Sequence of chain 6.A:
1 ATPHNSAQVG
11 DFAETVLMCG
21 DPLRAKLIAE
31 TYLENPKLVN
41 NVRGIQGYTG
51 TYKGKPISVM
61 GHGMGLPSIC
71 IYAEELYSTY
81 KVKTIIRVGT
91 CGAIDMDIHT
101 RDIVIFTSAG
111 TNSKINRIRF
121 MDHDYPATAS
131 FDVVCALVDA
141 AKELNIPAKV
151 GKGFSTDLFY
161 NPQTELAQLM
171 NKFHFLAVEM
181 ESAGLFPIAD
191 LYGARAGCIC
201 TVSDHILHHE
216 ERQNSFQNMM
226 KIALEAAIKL

Binding-site contacts:
Ligand atom O3' contacts residue GLU181 of chain 3.A at 2.8 Å (salt-bridge).
Ligand atom C3' contacts residue MET180 of chain 3.A at 3.7 Å (hydrophobic).
Ligand atom C2 contacts residue PHE159 of chain 3.A at 3.6 Å (hydrophobic).
Ligand atom C4 contacts residue VAL178 of chain 3.A at 3.5 Å (hydrophobic).
Ligand atom O4' contacts residue THR90 of chain 3.A at 3.9 Å.
Ligand atom N7 contacts residue GLY92 of chain 3.A at 3.4 Å (h-bond).
Ligand atom C2 contacts residue VAL178 of chain 3.A at 3.8 Å (hydrophobic).
Ligand atom O3' contacts residue MET64 of chain 3.A at 3.8 Å.
Ligand atom C5 contacts residue GLY92 of chain 3.A at 3.6 Å.
Ligand atom C4' contacts residue ARG43 of chain 6.A at 3.6 Å.
Ligand atom C5' contacts residue MET180 of chain 3.A at 3.8 Å (hydrophobic).
Ligand atom C2 contacts residue MET180 of chain 3.A at 3.9 Å (hydrophobic).
Ligand atom N3 contacts residue GLU179 of chain 3.A at 3.7 Å.
Ligand atom C3' contacts residue GLU181 of chain 3.A at 3.5 Å.
Ligand atom N7 contacts residue VAL178 of chain 3.A at 3.9 Å.
Ligand atom N1 contacts residue PHE159 of chain 3.A at 3.9 Å.
Ligand atom N3 contacts residue VAL178 of chain 3.A at 3.8 Å.
Ligand atom N7 contacts residue CYS91 of chain 3.A at 3.2 Å.
Ligand atom C8 contacts residue CYS91 of chain 3.A at 3.4 Å (hydrophobic).
Ligand atom C8 contacts residue THR90 of chain 3.A at 3.3 Å.
Ligand atom O5' contacts residue ARG43 of chain 6.A at 3.9 Å.
Ligand atom C2' contacts residue MET180 of chain 3.A at 3.4 Å (hydrophobic).
Ligand atom O5' contacts residue PHE159 of chain 3.A at 3.4 Å.
Ligand atom C5 contacts residue VAL178 of chain 3.A at 3.4 Å (hydrophobic).
Ligand atom C5 contacts residue CYS91 of chain 3.A at 3.9 Å (hydrophobic).
Ligand atom O6 contacts residue GLY92 of chain 3.A at 3.2 Å.
Ligand atom C6 contacts residue GLY92 of chain 3.A at 3.7 Å.
Ligand atom O5' contacts residue HIS4 of chain 6.A at 2.7 Å (h-bond).
Ligand atom C6 contacts residue VAL178 of chain 3.A at 3.5 Å (hydrophobic).
Ligand atom C1' contacts residue THR90 of chain 3.A at 3.8 Å.
Ligand atom N3 contacts residue MET180 of chain 3.A at 3.5 Å.
Ligand atom C5' contacts residue HIS4 of chain 6.A at 3.5 Å.
Ligand atom C5' contacts residue MET64 of chain 3.A at 3.8 Å (hydrophobic).
Ligand atom O4' contacts residue ARG43 of chain 6.A at 3.5 Å (salt-bridge).
Ligand atom N9 contacts residue THR90 of chain 3.A at 3.8 Å.
Ligand atom C4' contacts residue MET64 of chain 3.A at 3.7 Å (hydrophobic).
Ligand atom N1 contacts residue VAL178 of chain 3.A at 3.7 Å.
Ligand atom N3 contacts residue PHE159 of chain 3.A at 3.9 Å.
Ligand atom C5' contacts residue PHE159 of chain 3.A at 3.7 Å (hydrophobic).
Ligand atom C2' contacts residue GLU179 of chain 3.A at 3.8 Å.

A small-molecule ligand and the protein it binds are described below.
Small molecule (SMILES): O=c1[nH]cnc2c1ncn2[C@H]1C[C@H](O)[C@@H](CO)O1

Sequence of chain 3.A:
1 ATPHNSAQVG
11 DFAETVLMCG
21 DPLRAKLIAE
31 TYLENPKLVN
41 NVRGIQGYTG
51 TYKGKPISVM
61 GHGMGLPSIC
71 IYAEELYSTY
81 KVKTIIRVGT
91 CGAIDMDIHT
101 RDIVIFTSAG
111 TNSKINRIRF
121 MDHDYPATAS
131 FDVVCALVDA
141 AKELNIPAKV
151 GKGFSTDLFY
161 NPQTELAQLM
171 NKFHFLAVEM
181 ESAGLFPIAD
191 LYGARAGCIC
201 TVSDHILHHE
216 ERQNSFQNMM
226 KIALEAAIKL